Sequence of chain 1.B:
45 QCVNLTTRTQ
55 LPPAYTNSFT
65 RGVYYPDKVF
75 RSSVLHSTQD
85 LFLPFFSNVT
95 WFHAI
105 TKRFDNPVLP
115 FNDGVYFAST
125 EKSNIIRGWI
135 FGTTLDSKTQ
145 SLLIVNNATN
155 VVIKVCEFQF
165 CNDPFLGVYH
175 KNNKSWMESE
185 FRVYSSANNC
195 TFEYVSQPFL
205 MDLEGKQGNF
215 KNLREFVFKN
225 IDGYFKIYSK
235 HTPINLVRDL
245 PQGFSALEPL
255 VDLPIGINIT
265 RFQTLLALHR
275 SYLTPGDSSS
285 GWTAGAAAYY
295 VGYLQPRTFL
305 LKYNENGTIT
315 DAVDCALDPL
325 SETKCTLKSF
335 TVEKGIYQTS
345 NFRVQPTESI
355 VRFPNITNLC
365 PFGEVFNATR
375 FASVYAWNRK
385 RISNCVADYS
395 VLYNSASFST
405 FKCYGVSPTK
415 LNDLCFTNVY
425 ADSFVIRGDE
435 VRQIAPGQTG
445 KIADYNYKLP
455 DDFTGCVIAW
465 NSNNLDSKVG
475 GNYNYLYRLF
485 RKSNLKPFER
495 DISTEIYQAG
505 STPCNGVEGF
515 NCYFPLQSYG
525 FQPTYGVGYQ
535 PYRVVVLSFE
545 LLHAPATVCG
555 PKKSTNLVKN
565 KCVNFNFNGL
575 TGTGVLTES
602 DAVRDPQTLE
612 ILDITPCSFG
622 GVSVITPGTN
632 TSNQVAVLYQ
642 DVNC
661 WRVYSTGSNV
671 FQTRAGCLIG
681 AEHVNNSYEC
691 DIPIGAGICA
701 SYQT

The protein below binds the small molecule below.
Small molecule (SMILES): CC(=O)N[C@@H]1[C@@H](O)[C@H](O)[C@@H](CO)O[C@H]1O

Binding-site contacts:
Ligand atom C7 contacts residue GLY367 of chain 1.B at 4.4 Å.
Ligand atom C4 contacts residue ASN371 of chain 1.B at 4.2 Å.
Ligand atom C3 contacts residue ASN371 of chain 1.B at 3.8 Å.
Ligand atom N2 contacts residue GLY367 of chain 1.B at 4.2 Å.
Ligand atom C8 contacts residue GLY367 of chain 1.B at 3.7 Å.
Ligand atom C7 contacts residue ASN371 of chain 1.B at 3.5 Å.
Ligand atom C8 contacts residue PHE366 of chain 1.B at 4.0 Å (hydrophobic).
Ligand atom O7 contacts residue ASN371 of chain 1.B at 3.8 Å.
Ligand atom C5 contacts residue ASN371 of chain 1.B at 3.7 Å.
Ligand atom C8 contacts residue PHE370 of chain 1.B at 4.3 Å (hydrophobic).
Ligand atom N2 contacts residue ASN371 of chain 1.B at 2.9 Å (h-bond).
Ligand atom C1 contacts residue ASN371 of chain 1.B at 1.4 Å.
Ligand atom O5 contacts residue ASN371 of chain 1.B at 2.4 Å (h-bond).
Ligand atom C2 contacts residue ASN371 of chain 1.B at 2.5 Å.